The small molecule below binds the protein below.
Small molecule (SMILES): Cc1nc(=O)[nH]c2[nH]cnc12

Binding-site contacts:
Ligand atom C61 contacts residue GLU233 of chain 1.F at 3.0 Å.
Ligand atom C6 contacts residue PHE440 of chain 1.F at 3.4 Å (hydrophobic).
Ligand atom C4 contacts residue ALA510 of chain 1.F at 3.7 Å (hydrophobic).
Ligand atom N1 contacts residue PHE440 of chain 1.F at 3.3 Å.
Ligand atom C4 contacts residue PHE345 of chain 1.F at 3.4 Å (hydrophobic).
Ligand atom N7 contacts residue ALA509 of chain 1.F at 3.5 Å.
Ligand atom C61 contacts residue PHE345 of chain 1.F at 3.6 Å (hydrophobic).
Ligand atom C2 contacts residue PHE345 of chain 1.F at 3.4 Å (hydrophobic).
Ligand atom C8 contacts residue GLU233 of chain 1.F at 3.4 Å.
Ligand atom N3 contacts residue PHE345 of chain 1.F at 3.2 Å.
Ligand atom C8 contacts residue MOS1 of chain 1.R at 1.8 Å.
Ligand atom C8 contacts residue GLU692 of chain 1.F at 3.7 Å.
Ligand atom N9 contacts residue MOS1 of chain 1.R at 2.3 Å (h-bond).
Ligand atom C2 contacts residue ARG311 of chain 1.F at 3.9 Å.
Ligand atom N1 contacts residue PHE345 of chain 1.F at 3.4 Å.
Ligand atom N3 contacts residue ALA510 of chain 1.F at 3.6 Å.
Ligand atom N7 contacts residue ALA510 of chain 1.F at 4.0 Å.
Ligand atom O2 contacts residue PHE440 of chain 1.F at 3.3 Å.
Ligand atom N3 contacts residue ARG311 of chain 1.F at 3.6 Å (salt-bridge).
Ligand atom C8 contacts residue ALA509 of chain 1.F at 3.9 Å (hydrophobic).
Ligand atom C6 contacts residue GLU233 of chain 1.F at 4.0 Å.
Ligand atom O2 contacts residue THR441 of chain 1.F at 2.9 Å (h-bond).
Ligand atom N7 contacts residue PHE345 of chain 1.F at 3.3 Å.
Ligand atom C61 contacts residue PHE440 of chain 1.F at 3.5 Å (hydrophobic).
Ligand atom C5 contacts residue MOS1 of chain 1.R at 3.7 Å.
Ligand atom C2 contacts residue PHE440 of chain 1.F at 3.9 Å (hydrophobic).
Ligand atom N9 contacts residue PHE345 of chain 1.F at 3.3 Å.
Ligand atom N7 contacts residue MOS1 of chain 1.R at 2.9 Å (h-bond).
Ligand atom O2 contacts residue ARG311 of chain 1.F at 3.1 Å (salt-bridge).
Ligand atom N9 contacts residue ALA510 of chain 1.F at 3.5 Å (h-bond).
Ligand atom N7 contacts residue GLU233 of chain 1.F at 2.8 Å (salt-bridge).
Ligand atom C5 contacts residue GLU233 of chain 1.F at 4.0 Å.
Ligand atom C8 contacts residue ALA510 of chain 1.F at 3.5 Å (hydrophobic).
Ligand atom C8 contacts residue PHE345 of chain 1.F at 3.3 Å (hydrophobic).
Ligand atom C6 contacts residue PHE345 of chain 1.F at 3.2 Å (hydrophobic).
Ligand atom N9 contacts residue GLU692 of chain 1.F at 3.0 Å (salt-bridge).
Ligand atom C4 contacts residue MOS1 of chain 1.R at 3.4 Å.
Ligand atom O2 contacts residue SER439 of chain 1.F at 3.6 Å.
Ligand atom C5 contacts residue PHE345 of chain 1.F at 3.3 Å (hydrophobic).
Ligand atom C2 contacts residue THR441 of chain 1.F at 3.9 Å.

Sequence of chain 1.F:
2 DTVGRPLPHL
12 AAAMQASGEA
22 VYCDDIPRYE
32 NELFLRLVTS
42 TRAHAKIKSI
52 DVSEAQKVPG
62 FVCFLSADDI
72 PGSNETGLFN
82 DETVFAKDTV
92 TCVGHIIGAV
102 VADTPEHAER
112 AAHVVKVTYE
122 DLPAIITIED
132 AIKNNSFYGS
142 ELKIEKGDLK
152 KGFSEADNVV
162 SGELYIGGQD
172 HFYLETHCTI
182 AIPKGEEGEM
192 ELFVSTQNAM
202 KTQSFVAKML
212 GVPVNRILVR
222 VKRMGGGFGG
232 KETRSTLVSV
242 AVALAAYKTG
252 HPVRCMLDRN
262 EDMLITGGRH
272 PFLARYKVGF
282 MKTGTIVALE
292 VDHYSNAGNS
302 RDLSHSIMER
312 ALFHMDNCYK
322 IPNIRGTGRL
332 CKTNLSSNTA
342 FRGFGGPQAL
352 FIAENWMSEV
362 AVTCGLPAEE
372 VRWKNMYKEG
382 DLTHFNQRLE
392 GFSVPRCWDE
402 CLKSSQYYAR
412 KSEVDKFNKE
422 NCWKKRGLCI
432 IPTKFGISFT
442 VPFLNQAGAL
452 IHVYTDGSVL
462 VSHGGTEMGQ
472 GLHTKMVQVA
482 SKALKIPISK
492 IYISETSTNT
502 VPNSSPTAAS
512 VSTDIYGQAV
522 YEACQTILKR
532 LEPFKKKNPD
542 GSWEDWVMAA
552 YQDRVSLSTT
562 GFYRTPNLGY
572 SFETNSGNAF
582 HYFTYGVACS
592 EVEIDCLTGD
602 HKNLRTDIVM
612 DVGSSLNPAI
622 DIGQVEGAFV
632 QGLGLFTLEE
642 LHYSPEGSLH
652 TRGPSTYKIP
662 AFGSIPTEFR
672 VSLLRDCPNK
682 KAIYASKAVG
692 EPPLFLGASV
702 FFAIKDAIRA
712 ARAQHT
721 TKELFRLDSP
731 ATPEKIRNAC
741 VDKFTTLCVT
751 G